A protein and the small-molecule ligand that binds it are described below.
Small molecule (SMILES): CC(=O)N[C@@H]1[C@@H](O)[C@H](O)[C@@H](CO)O[C@H]1O

Binding-site contacts:
Ligand atom O5 contacts residue ASN143 of chain 1.B at 2.3 Å (h-bond).
Ligand atom C8 contacts residue GLY90 of chain 1.B at 3.3 Å.
Ligand atom C7 contacts residue GLY90 of chain 1.B at 4.4 Å.
Ligand atom O6 contacts residue ASN143 of chain 1.B at 4.1 Å.
Ligand atom C3 contacts residue ASN143 of chain 1.B at 3.8 Å.
Ligand atom N2 contacts residue ASN143 of chain 1.B at 2.9 Å (h-bond).
Ligand atom C5 contacts residue ASN143 of chain 1.B at 3.6 Å.
Ligand atom C4 contacts residue ASN143 of chain 1.B at 4.2 Å.
Ligand atom C7 contacts residue ASN143 of chain 1.B at 3.5 Å.
Ligand atom O7 contacts residue ASN143 of chain 1.B at 3.8 Å.
Ligand atom C8 contacts residue HIS91 of chain 1.B at 3.9 Å.
Ligand atom C1 contacts residue ASN143 of chain 1.B at 1.4 Å.
Ligand atom C2 contacts residue ASN143 of chain 1.B at 2.5 Å.

Sequence of chain 1.B:
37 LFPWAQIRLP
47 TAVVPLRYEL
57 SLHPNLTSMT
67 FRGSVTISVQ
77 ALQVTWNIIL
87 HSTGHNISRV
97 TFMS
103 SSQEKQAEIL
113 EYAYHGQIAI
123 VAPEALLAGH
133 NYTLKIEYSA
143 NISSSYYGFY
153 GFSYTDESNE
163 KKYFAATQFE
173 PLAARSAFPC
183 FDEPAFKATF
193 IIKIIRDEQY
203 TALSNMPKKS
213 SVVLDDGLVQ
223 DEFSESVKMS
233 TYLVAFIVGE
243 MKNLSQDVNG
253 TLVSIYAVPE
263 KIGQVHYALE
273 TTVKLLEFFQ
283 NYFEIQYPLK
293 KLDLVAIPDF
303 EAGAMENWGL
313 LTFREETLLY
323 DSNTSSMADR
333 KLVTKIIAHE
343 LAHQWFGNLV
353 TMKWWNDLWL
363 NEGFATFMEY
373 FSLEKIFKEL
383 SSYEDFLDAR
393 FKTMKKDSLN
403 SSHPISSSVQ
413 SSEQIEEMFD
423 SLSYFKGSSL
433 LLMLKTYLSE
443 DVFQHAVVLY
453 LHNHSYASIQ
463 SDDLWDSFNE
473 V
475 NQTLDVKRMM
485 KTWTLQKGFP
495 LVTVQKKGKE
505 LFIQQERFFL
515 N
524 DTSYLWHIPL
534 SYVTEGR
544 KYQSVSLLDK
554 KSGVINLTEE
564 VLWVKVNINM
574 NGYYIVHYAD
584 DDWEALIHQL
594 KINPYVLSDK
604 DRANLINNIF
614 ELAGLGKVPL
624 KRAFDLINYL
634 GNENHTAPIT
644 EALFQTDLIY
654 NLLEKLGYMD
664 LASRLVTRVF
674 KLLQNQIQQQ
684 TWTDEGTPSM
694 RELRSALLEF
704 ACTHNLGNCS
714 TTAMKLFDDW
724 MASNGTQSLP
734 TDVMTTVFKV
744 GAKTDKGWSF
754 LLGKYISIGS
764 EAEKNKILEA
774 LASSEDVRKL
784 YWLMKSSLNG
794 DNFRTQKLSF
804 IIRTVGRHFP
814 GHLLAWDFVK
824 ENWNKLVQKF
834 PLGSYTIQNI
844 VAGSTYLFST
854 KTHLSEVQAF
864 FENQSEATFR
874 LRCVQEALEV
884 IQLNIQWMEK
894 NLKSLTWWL